This protein binds this small molecule.
Small molecule (SMILES): Cc1cc2oc(=O)c(Cc3cccc4ccccc34)c(O)c2cc1C

Sequence of chain 1.D:
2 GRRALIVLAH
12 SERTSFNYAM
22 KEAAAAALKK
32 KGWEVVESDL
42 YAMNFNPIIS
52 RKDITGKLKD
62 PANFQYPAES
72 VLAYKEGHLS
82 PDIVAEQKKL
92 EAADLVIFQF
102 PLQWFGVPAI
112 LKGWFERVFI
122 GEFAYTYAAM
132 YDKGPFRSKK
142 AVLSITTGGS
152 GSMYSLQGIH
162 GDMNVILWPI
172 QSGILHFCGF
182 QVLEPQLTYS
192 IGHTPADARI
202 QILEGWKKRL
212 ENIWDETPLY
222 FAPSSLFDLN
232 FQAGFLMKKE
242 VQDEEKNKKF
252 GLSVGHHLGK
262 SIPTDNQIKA

Binding-site contacts:
Ligand atom C1 contacts residue PHE178 of chain 1.D at 3.8 Å (hydrophobic).
Ligand atom C12 contacts residue TYR126 of chain 1.D at 3.5 Å (hydrophobic).
Ligand atom C22 contacts residue HIS194 of chain 1.C at 3.8 Å.
Ligand atom C13 contacts residue GLY150 of chain 1.C at 3.8 Å.
Ligand atom O7 contacts residue MET154 of chain 1.C at 3.6 Å.
Ligand atom C11 contacts residue TRP105 of chain 1.C at 3.2 Å (hydrophobic).
Ligand atom C3 contacts residue FAD1 of chain 1.M at 3.4 Å.
Ligand atom C11 contacts residue PHE178 of chain 1.D at 3.8 Å (hydrophobic).
Ligand atom C5 contacts residue FAD1 of chain 1.M at 3.7 Å.
Ligand atom C13 contacts residue GLY149 of chain 1.C at 3.4 Å.
Ligand atom C10 contacts residue FAD1 of chain 1.M at 3.9 Å.
Ligand atom C4 contacts residue FAD1 of chain 1.M at 3.7 Å.
Ligand atom C9 contacts residue GLY150 of chain 1.C at 4.0 Å.
Ligand atom C8 contacts residue HIS161 of chain 1.C at 3.7 Å.
Ligand atom C18 contacts residue TYR128 of chain 1.D at 3.6 Å (hydrophobic).
Ligand atom O1 contacts residue TYR128 of chain 1.D at 3.0 Å.
Ligand atom C21 contacts residue HIS194 of chain 1.C at 3.3 Å.
Ligand atom C18 contacts residue MET154 of chain 1.C at 3.9 Å (hydrophobic).
Ligand atom O2 contacts residue HIS161 of chain 1.C at 3.4 Å.
Ligand atom O7 contacts residue FAD1 of chain 1.M at 3.7 Å.
Ligand atom C2 contacts residue FAD1 of chain 1.M at 3.1 Å.
Ligand atom C11 contacts residue FAD1 of chain 1.M at 3.2 Å.
Ligand atom O7 contacts residue HIS161 of chain 1.C at 3.1 Å.
Ligand atom C6 contacts residue FAD1 of chain 1.M at 3.4 Å.
Ligand atom C16 contacts residue TYR128 of chain 1.D at 3.5 Å (hydrophobic).
Ligand atom C12 contacts residue TRP105 of chain 1.C at 3.9 Å (hydrophobic).
Ligand atom C20 contacts residue HIS194 of chain 1.C at 3.9 Å.
Ligand atom C12 contacts residue FAD1 of chain 1.M at 3.6 Å.
Ligand atom C8 contacts residue FAD1 of chain 1.M at 3.6 Å.
Ligand atom C19 contacts residue TYR128 of chain 1.D at 3.6 Å (hydrophobic).
Ligand atom O2 contacts residue FAD1 of chain 1.M at 3.5 Å (h-bond).
Ligand atom C19 contacts residue MET154 of chain 1.C at 3.7 Å (hydrophobic).
Ligand atom C15 contacts residue TYR128 of chain 1.D at 3.6 Å (hydrophobic).
Ligand atom C17 contacts residue TYR128 of chain 1.D at 3.4 Å (hydrophobic).
Ligand atom C1 contacts residue FAD1 of chain 1.M at 3.3 Å.
Ligand atom O7 contacts residue GLY150 of chain 1.C at 3.2 Å.
Ligand atom C8 contacts residue GLY150 of chain 1.C at 3.9 Å.
Ligand atom C2 contacts residue PHE178 of chain 1.D at 3.6 Å (hydrophobic).
Ligand atom C14 contacts residue TYR128 of chain 1.D at 3.7 Å (hydrophobic).
Ligand atom C10 contacts residue TYR128 of chain 1.D at 3.4 Å (hydrophobic).

Sequence of chain 1.C:
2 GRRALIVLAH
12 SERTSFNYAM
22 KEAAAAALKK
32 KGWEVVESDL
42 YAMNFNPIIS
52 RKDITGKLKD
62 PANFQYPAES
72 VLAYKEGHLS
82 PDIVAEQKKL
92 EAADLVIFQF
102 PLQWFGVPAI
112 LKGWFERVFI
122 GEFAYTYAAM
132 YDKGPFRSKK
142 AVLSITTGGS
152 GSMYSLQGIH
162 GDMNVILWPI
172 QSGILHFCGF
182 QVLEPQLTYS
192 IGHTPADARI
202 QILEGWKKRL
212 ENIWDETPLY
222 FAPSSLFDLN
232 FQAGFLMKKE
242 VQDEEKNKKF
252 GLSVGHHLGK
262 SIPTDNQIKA